Sequence of chain 55.D:
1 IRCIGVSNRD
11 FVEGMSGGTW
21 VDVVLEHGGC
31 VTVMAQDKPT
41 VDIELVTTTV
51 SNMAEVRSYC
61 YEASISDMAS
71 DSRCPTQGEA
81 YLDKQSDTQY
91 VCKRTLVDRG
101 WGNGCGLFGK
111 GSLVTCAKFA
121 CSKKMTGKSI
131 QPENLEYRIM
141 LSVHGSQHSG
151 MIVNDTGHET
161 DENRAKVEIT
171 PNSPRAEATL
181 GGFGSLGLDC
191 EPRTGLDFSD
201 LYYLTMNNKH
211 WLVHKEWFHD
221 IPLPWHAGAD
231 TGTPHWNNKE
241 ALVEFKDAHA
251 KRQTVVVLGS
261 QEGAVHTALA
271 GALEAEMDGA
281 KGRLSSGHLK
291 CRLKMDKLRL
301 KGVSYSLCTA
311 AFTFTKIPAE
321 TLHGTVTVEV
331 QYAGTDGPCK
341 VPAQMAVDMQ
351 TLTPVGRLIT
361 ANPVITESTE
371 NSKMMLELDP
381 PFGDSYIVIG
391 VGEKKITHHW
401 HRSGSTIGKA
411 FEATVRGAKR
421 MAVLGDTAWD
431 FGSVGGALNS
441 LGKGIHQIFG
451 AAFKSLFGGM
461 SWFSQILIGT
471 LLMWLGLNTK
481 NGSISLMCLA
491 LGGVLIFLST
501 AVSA

Binding-site contacts:
Ligand atom C4 contacts residue ASN154 of chain 55.D at 4.3 Å.
Ligand atom O6 contacts residue GLY157 of chain 55.D at 3.1 Å.
Ligand atom C1 contacts residue ASN154 of chain 55.D at 1.4 Å.
Ligand atom O3 contacts residue HIS148 of chain 55.D at 3.7 Å.
Ligand atom C4 contacts residue HIS158 of chain 55.D at 4.1 Å.
Ligand atom O7 contacts residue GLY150 of chain 55.D at 3.4 Å.
Ligand atom O6 contacts residue HIS158 of chain 55.D at 4.2 Å.
Ligand atom C6 contacts residue GLY157 of chain 55.D at 3.9 Å.
Ligand atom C2 contacts residue ASN154 of chain 55.D at 2.5 Å.
Ligand atom C2 contacts residue HIS158 of chain 55.D at 3.7 Å.
Ligand atom C7 contacts residue VAL153 of chain 55.D at 3.6 Å (hydrophobic).
Ligand atom O7 contacts residue SER149 of chain 55.D at 3.4 Å (h-bond).
Ligand atom C3 contacts residue ASN154 of chain 55.D at 3.8 Å.
Ligand atom C8 contacts residue VAL153 of chain 55.D at 3.2 Å (hydrophobic).
Ligand atom C7 contacts residue SER149 of chain 55.D at 4.4 Å.
Ligand atom C8 contacts residue ASN154 of chain 55.D at 3.1 Å.
Ligand atom C3 contacts residue HIS158 of chain 55.D at 4.4 Å.
Ligand atom C5 contacts residue ASN154 of chain 55.D at 3.7 Å.
Ligand atom C6 contacts residue HIS158 of chain 55.D at 4.3 Å.
Ligand atom N2 contacts residue ASN154 of chain 55.D at 2.8 Å (h-bond).
Ligand atom O5 contacts residue ASN154 of chain 55.D at 2.4 Å (h-bond).
Ligand atom O7 contacts residue VAL153 of chain 55.D at 3.3 Å.
Ligand atom O7 contacts residue ASN154 of chain 55.D at 4.2 Å.
Ligand atom C7 contacts residue ASN154 of chain 55.D at 3.2 Å.
Ligand atom C1 contacts residue HIS158 of chain 55.D at 3.9 Å.
Ligand atom O6 contacts residue ASN154 of chain 55.D at 4.2 Å.
Ligand atom O5 contacts residue HIS158 of chain 55.D at 3.5 Å.
Ligand atom C5 contacts residue HIS158 of chain 55.D at 4.2 Å.

A small-molecule ligand and the protein it binds are described below.
Small molecule (SMILES): CC(=O)N[C@@H]1[C@@H](O)[C@H](O)[C@@H](CO)O[C@H]1O